Binding-site contacts:
Ligand atom O contacts residue HIS277 of chain 1.U at 3.4 Å.
Ligand atom CG2 contacts residue HIS277 of chain 1.U at 3.3 Å.
Ligand atom C contacts residue TYR94 of chain 1.U at 4.0 Å (hydrophobic).
Ligand atom N contacts residue THR235 of chain 1.U at 3.5 Å (h-bond).
Ligand atom CG contacts residue LYS234 of chain 1.U at 3.3 Å.
Ligand atom CB contacts residue HIS277 of chain 1.U at 3.7 Å.
Ligand atom CG2 contacts residue LEU286 of chain 1.U at 3.7 Å (hydrophobic).
Ligand atom CG2 contacts residue PHE278 of chain 1.U at 3.7 Å (hydrophobic).
Ligand atom O contacts residue ASN227 of chain 1.U at 3.6 Å.
Ligand atom C contacts residue THR235 of chain 1.U at 3.6 Å.
Ligand atom O contacts residue ASN281 of chain 1.U at 2.6 Å (h-bond).
Ligand atom CB contacts residue ASP233 of chain 1.U at 3.0 Å.
Ligand atom C contacts residue ASN281 of chain 1.U at 3.8 Å.
Ligand atom N contacts residue THR235 of chain 1.U at 3.9 Å.
Ligand atom CG2 contacts residue ASN281 of chain 1.U at 3.6 Å.
Ligand atom CD1 contacts residue TYR91 of chain 1.U at 3.9 Å (hydrophobic).
Ligand atom C contacts residue THR235 of chain 1.U at 3.6 Å.
Ligand atom CD contacts residue HIS277 of chain 1.U at 3.9 Å.
Ligand atom CG contacts residue ASP233 of chain 1.U at 3.0 Å.
Ligand atom N contacts residue ASN227 of chain 1.U at 3.0 Å (h-bond).
Ligand atom CB contacts residue LEU286 of chain 1.U at 3.9 Å (hydrophobic).
Ligand atom CG1 contacts residue VAL280 of chain 1.U at 4.0 Å (hydrophobic).
Ligand atom C contacts residue THR235 of chain 1.U at 3.6 Å.
Ligand atom CG2 contacts residue GLU236 of chain 1.U at 3.3 Å.
Ligand atom O contacts residue LEU286 of chain 1.U at 3.2 Å.
Ligand atom C contacts residue LEU286 of chain 1.U at 3.8 Å (hydrophobic).
Ligand atom O contacts residue LYS234 of chain 1.U at 3.6 Å.
Ligand atom CB contacts residue TYR238 of chain 1.U at 3.6 Å (hydrophobic).
Ligand atom C contacts residue ASN227 of chain 1.U at 3.5 Å.
Ligand atom O contacts residue THR235 of chain 1.U at 3.0 Å (h-bond).
Ligand atom O contacts residue TYR94 of chain 1.U at 2.9 Å.
Ligand atom CG contacts residue HIS277 of chain 1.U at 3.8 Å.
Ligand atom CA contacts residue ASN227 of chain 1.U at 3.7 Å.
Ligand atom CG contacts residue TYR273 of chain 1.U at 3.6 Å (hydrophobic).
Ligand atom CD contacts residue TYR273 of chain 1.U at 3.3 Å (hydrophobic).
Ligand atom CG1 contacts residue TYR94 of chain 1.U at 3.8 Å (hydrophobic).
Ligand atom O contacts residue THR235 of chain 1.U at 3.1 Å (h-bond).
Ligand atom CD1 contacts residue TYR94 of chain 1.U at 3.5 Å (hydrophobic).
Ligand atom CA contacts residue THR235 of chain 1.U at 3.6 Å.
Ligand atom N contacts residue TYR273 of chain 1.U at 3.9 Å.

The small molecule below binds the protein below.
Small molecule (SMILES): CC[C@H](C)[C@H](NC(=O)[C@H](CO)NC(=O)[C@H](CCCN=C(N)N)NC(=O)[C@@H](NC(=O)[C@@H]1CCCN1C(=O)[C@@H]1CCCN1C(=O)[C@H](C)N)C(C)C)C(=O)N[C@H](C=O)Cc1ccc(O)cc1

Sequence of chain 1.U:
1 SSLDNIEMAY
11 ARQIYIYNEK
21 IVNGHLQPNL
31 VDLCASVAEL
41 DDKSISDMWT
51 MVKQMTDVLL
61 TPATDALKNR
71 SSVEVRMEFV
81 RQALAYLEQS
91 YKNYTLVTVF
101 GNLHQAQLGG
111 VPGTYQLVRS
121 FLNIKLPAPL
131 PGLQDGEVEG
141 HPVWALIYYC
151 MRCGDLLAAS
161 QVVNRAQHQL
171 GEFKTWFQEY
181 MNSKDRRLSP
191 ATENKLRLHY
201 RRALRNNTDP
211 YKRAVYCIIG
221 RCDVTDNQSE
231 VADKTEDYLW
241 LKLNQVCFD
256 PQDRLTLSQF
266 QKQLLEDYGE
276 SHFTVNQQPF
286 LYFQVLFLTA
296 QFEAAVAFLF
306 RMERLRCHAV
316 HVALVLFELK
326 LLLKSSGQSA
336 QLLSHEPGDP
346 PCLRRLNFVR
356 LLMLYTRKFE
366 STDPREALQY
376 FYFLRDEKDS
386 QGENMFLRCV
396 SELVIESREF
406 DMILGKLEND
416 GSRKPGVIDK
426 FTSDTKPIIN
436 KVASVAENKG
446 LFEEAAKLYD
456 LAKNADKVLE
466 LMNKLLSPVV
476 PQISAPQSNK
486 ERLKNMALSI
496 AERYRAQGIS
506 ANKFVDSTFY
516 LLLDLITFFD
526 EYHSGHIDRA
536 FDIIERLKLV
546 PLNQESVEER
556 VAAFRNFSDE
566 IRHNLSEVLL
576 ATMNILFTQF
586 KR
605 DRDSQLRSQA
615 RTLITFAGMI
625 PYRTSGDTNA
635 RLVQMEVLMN